Sequence of chain 10.A:
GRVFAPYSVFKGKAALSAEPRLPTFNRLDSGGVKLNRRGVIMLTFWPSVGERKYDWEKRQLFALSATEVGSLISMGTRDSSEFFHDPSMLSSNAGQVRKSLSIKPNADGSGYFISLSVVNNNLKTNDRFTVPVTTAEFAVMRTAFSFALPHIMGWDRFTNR

A protein and the small-molecule ligand that binds it are described below.
Small molecule (SMILES): Cc1cn([C@H]2C[C@H](O[P](=O)(O)OC[C@H]3O[C@@H](n4cc(C)c(=O)[nH]c4=O)C[C@@H]3O[P](=O)(O)OC[C@H]3O[C@@H](n4cc(C)c(=O)[nH]c4=O)C[C@@H]3O[P](=O)(O)OC[C@H]3O[C@@H](n4cc(C)c(=O)[nH]c4=O)C[C@@H]3O[P](=O)(O)OC[C@H]3O[C@@H](n4cc(C)c(=O)[nH]c4=O)C[C@@H]3O[P](=O)(O)OC[C@H]3O[C@@H](n4cc(C)c(=O)[nH]c4=O)C[C@@H]3O[P](=O)(O)OC[C@H]3O[C@@H](n4cc(C)c(=O)[nH]c4=O)C[C@@H]3O[P](=O)(O)OC[C@H]3O[C@@H](n4cc(C)c(=O)[nH]c4=O)C[C@@H]3O[P](=O)(O)OC[C@H]3O[C@@H](n4cc(C)c(=O)[nH]c4=O)C[C@@H]3O)[C@@H](COP(=O)=O)O2)c(=O)[nH]c1=O

Sequence of chain 1.A:
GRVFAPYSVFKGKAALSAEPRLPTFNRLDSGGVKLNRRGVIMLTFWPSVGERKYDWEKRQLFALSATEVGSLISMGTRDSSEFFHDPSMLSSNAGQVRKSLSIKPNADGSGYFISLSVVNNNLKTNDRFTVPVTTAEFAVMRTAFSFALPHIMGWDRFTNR

Sequence of chain 14.A:
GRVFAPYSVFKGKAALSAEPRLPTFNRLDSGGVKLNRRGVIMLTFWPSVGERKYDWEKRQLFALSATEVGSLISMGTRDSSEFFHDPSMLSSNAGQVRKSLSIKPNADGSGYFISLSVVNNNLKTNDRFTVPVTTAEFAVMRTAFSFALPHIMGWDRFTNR

Binding-site contacts:
Ligand atom C6 contacts residue TRP64 of chain 14.A at 3.2 Å (hydrophobic).
Ligand atom O4 contacts residue PHE12 of chain 14.A at 3.2 Å.
Ligand atom O2 contacts residue PHE12 of chain 14.A at 3.2 Å.
Ligand atom OP1 contacts residue HIS93 of chain 10.A at 2.7 Å (h-bond).
Ligand atom C4 contacts residue PHE92 of chain 10.A at 3.3 Å (hydrophobic).
Ligand atom O2 contacts residue MET97 of chain 10.A at 3.4 Å.
Ligand atom N3 contacts residue LYS21 of chain 1.A at 2.8 Å.
Ligand atom N1 contacts residue PHE12 of chain 14.A at 3.3 Å.
Ligand atom O4 contacts residue LYS21 of chain 1.A at 2.9 Å (salt-bridge).
Ligand atom OP1 contacts residue LYS107 of chain 10.A at 2.8 Å (salt-bridge).
Ligand atom C4 contacts residue PHE18 of chain 14.A at 3.3 Å (hydrophobic).
Ligand atom C1' contacts residue LEU98 of chain 10.A at 3.5 Å (hydrophobic).
Ligand atom O4' contacts residue HIS93 of chain 10.A at 3.4 Å.
Ligand atom C7 contacts residue HIS93 of chain 10.A at 3.5 Å.
Ligand atom N3 contacts residue PHE92 of chain 10.A at 3.0 Å (h-bond).
Ligand atom O2 contacts residue ASP94 of chain 10.A at 3.0 Å (salt-bridge).
Ligand atom O3' contacts residue ALA71 of chain 10.A at 3.4 Å.
Ligand atom OP2 contacts residue LYS107 of chain 10.A at 2.6 Å (salt-bridge).
Ligand atom OP1 contacts residue LYS61 of chain 14.A at 3.0 Å.
Ligand atom N3 contacts residue PHE18 of chain 14.A at 3.4 Å.
Ligand atom O2 contacts residue LEU98 of chain 10.A at 3.4 Å.
Ligand atom C5 contacts residue HIS93 of chain 10.A at 3.5 Å.
Ligand atom N3 contacts residue PHE12 of chain 14.A at 2.9 Å.
Ligand atom C4 contacts residue PHE12 of chain 14.A at 3.2 Å (hydrophobic).
Ligand atom C7 contacts residue TRP64 of chain 14.A at 3.5 Å (hydrophobic).
Ligand atom C1' contacts residue ASP94 of chain 10.A at 3.5 Å.
Ligand atom C2 contacts residue PHE12 of chain 14.A at 2.9 Å (hydrophobic).
Ligand atom O4 contacts residue PRO14 of chain 14.A at 3.5 Å.
Ligand atom O4 contacts residue PHE92 of chain 10.A at 3.5 Å (h-bond).
Ligand atom C2 contacts residue TRP64 of chain 14.A at 3.5 Å (hydrophobic).
Ligand atom O2 contacts residue ARG60 of chain 14.A at 3.0 Å.
Ligand atom C4 contacts residue LYS21 of chain 1.A at 3.4 Å.
Ligand atom OP1 contacts residue TYR62 of chain 14.A at 2.8 Å (h-bond).
Ligand atom OP1 contacts residue ALA71 of chain 10.A at 2.9 Å (h-bond).
Ligand atom O4' contacts residue MET50 of chain 10.A at 3.4 Å.
Ligand atom C5 contacts residue PHE18 of chain 14.A at 3.4 Å (hydrophobic).
Ligand atom O4' contacts residue TRP64 of chain 14.A at 2.9 Å (h-bond).
Ligand atom O2 contacts residue TRP64 of chain 14.A at 3.1 Å.
Ligand atom O4 contacts residue SER16 of chain 14.A at 3.0 Å (h-bond).
Ligand atom C5' contacts residue TYR62 of chain 14.A at 3.2 Å (hydrophobic).